Binding-site contacts:
Ligand atom C1 contacts residue GLN580 of chain 1.C at 4.2 Å.
Ligand atom C2 contacts residue GLN580 of chain 1.C at 3.7 Å.
Ligand atom C2 contacts residue ASN331 of chain 1.C at 2.5 Å.
Ligand atom O7 contacts residue GLN580 of chain 1.C at 4.3 Å.
Ligand atom O6 contacts residue PRO579 of chain 1.C at 3.1 Å (h-bond).
Ligand atom O5 contacts residue GLN580 of chain 1.C at 3.7 Å.
Ligand atom C1 contacts residue ASN331 of chain 1.C at 1.4 Å.
Ligand atom O6 contacts residue GLN580 of chain 1.C at 4.3 Å.
Ligand atom C8 contacts residue ASN331 of chain 1.C at 4.4 Å.
Ligand atom O4 contacts residue GLN580 of chain 1.C at 4.3 Å.
Ligand atom C6 contacts residue PRO579 of chain 1.C at 4.1 Å (hydrophobic).
Ligand atom C5 contacts residue ASN331 of chain 1.C at 3.7 Å.
Ligand atom C4 contacts residue GLN580 of chain 1.C at 3.3 Å.
Ligand atom O5 contacts residue ASN331 of chain 1.C at 2.4 Å (h-bond).
Ligand atom O5 contacts residue PRO579 of chain 1.C at 4.4 Å.
Ligand atom N2 contacts residue ASN331 of chain 1.C at 2.9 Å (h-bond).
Ligand atom C3 contacts residue ASN331 of chain 1.C at 3.8 Å.
Ligand atom C5 contacts residue GLN580 of chain 1.C at 3.9 Å.
Ligand atom C7 contacts residue ASN331 of chain 1.C at 3.2 Å.
Ligand atom C3 contacts residue GLN580 of chain 1.C at 3.9 Å.
Ligand atom O6 contacts residue ASN331 of chain 1.C at 4.2 Å.
Ligand atom O3 contacts residue GLN580 of chain 1.C at 4.0 Å.
Ligand atom O7 contacts residue ASN331 of chain 1.C at 3.2 Å (h-bond).
Ligand atom C6 contacts residue GLN580 of chain 1.C at 4.1 Å.
Ligand atom C4 contacts residue ASN331 of chain 1.C at 4.3 Å.

A small-molecule ligand and the protein it binds are described below.
Small molecule (SMILES): CC(=O)N[C@@H]1[C@@H](O)[C@H](O)[C@@H](CO)O[C@H]1O

Sequence of chain 1.C:
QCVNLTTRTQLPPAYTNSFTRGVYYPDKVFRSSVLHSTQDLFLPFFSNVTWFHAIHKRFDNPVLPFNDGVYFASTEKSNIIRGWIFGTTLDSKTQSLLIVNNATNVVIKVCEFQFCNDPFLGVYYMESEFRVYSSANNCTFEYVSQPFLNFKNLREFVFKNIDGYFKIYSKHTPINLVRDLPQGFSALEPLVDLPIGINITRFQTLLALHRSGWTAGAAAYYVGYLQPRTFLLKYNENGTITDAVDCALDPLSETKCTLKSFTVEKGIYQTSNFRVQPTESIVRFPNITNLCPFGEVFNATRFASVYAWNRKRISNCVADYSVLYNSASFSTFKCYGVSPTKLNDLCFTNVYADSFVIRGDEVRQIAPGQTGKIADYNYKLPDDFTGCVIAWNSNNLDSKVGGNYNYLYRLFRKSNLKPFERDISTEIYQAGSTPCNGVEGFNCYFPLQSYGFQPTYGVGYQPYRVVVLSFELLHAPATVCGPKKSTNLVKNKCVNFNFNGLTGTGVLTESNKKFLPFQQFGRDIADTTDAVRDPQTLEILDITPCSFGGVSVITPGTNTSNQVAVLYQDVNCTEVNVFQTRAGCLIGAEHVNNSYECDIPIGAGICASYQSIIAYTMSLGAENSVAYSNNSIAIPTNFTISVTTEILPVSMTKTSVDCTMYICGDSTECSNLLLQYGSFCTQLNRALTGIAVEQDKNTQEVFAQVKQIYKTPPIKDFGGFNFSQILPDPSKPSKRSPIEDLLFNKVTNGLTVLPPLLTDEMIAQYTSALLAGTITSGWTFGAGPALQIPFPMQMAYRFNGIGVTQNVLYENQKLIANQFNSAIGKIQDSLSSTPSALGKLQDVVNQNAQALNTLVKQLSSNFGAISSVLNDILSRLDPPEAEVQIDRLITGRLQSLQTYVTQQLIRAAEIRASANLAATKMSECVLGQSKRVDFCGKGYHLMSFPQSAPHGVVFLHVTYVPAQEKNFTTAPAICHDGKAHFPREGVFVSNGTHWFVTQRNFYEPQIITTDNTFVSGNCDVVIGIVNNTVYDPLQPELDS